Binding-site contacts:
Ligand atom C26 contacts residue THR1 of chain 1.K at 2.4 Å.
Ligand atom C14 contacts residue ASP145 of chain 1.L at 3.7 Å.
Ligand atom C36 contacts residue ALA27 of chain 1.K at 3.9 Å (hydrophobic).
Ligand atom N30 contacts residue THR1 of chain 1.K at 3.8 Å.
Ligand atom O33 contacts residue ASP145 of chain 1.L at 3.9 Å.
Ligand atom N13 contacts residue ASP145 of chain 1.L at 2.9 Å (salt-bridge).
Ligand atom C31 contacts residue GLY47 of chain 1.K at 3.7 Å.
Ligand atom O35 contacts residue ASP145 of chain 1.L at 3.0 Å (salt-bridge).
Ligand atom C11 contacts residue HIS127 of chain 1.L at 3.5 Å.
Ligand atom C29 contacts residue THR1 of chain 1.K at 3.0 Å.
Ligand atom O35 contacts residue ALA49 of chain 1.K at 3.6 Å.
Ligand atom N16 contacts residue THR21 of chain 1.K at 3.0 Å (h-bond).
Ligand atom C28 contacts residue GLY47 of chain 1.K at 3.8 Å.
Ligand atom O20 contacts residue GLY47 of chain 1.K at 3.6 Å (h-bond).
Ligand atom C15 contacts residue THR21 of chain 1.K at 3.7 Å.
Ligand atom C9 contacts residue TYR125 of chain 1.L at 3.8 Å (hydrophobic).
Ligand atom C17 contacts residue GLY47 of chain 1.K at 3.7 Å.
Ligand atom C29 contacts residue LYS33 of chain 1.K at 3.6 Å.
Ligand atom O25 contacts residue THR1 of chain 1.K at 3.1 Å.
Ligand atom C7 contacts residue PRO146 of chain 1.L at 3.7 Å (hydrophobic).
Ligand atom C27 contacts residue THR1 of chain 1.K at 1.6 Å.
Ligand atom O25 contacts residue GLY47 of chain 1.K at 3.6 Å.
Ligand atom N30 contacts residue GLY47 of chain 1.K at 2.9 Å (h-bond).
Ligand atom O32 contacts residue ALA20 of chain 1.K at 3.5 Å.
Ligand atom C11 contacts residue TYR125 of chain 1.L at 3.8 Å (hydrophobic).
Ligand atom C10 contacts residue TYR125 of chain 1.L at 3.5 Å (hydrophobic).
Ligand atom C28 contacts residue THR1 of chain 1.K at 2.5 Å.
Ligand atom C12 contacts residue ASP145 of chain 1.L at 3.6 Å.
Ligand atom C24 contacts residue THR1 of chain 1.K at 3.5 Å.
Ligand atom O32 contacts residue THR21 of chain 1.K at 3.1 Å (h-bond).
Ligand atom C6 contacts residue TYR125 of chain 1.L at 3.7 Å (hydrophobic).
Ligand atom C1 contacts residue ASP145 of chain 1.L at 3.4 Å.
Ligand atom C36 contacts residue ASP145 of chain 1.L at 3.1 Å.
Ligand atom C14 contacts residue THR21 of chain 1.K at 3.5 Å.
Ligand atom C19 contacts residue GLY47 of chain 1.K at 3.5 Å.
Ligand atom C9 contacts residue PRO146 of chain 1.L at 3.8 Å (hydrophobic).
Ligand atom O33 contacts residue ALA49 of chain 1.K at 3.3 Å (h-bond).
Ligand atom C34 contacts residue ASP145 of chain 1.L at 3.4 Å.
Ligand atom C8 contacts residue TYR125 of chain 1.L at 3.4 Å (hydrophobic).
Ligand atom C7 contacts residue TYR125 of chain 1.L at 3.9 Å (hydrophobic).

Sequence of chain 1.K:
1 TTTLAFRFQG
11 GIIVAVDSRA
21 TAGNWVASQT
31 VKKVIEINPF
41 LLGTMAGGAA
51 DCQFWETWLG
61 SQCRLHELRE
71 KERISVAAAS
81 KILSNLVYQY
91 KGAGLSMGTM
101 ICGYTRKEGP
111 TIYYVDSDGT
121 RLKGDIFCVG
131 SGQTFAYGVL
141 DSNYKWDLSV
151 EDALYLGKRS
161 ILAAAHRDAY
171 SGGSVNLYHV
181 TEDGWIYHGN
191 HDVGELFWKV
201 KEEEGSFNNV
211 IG

Sequence of chain 1.L:
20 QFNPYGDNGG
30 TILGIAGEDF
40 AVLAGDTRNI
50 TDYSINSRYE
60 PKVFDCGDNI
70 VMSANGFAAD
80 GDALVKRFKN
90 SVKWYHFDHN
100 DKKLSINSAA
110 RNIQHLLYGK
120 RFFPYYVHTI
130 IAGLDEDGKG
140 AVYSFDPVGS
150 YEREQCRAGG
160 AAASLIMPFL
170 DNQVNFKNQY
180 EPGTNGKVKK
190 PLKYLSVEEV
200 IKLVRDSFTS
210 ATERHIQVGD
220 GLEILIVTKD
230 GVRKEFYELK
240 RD

This protein binds this small molecule.
Small molecule (SMILES): CCCCCCC/C=C/C=C/C(=O)N[C@H](C(=O)N[C@H]1C[C@@H](O)CCNC(=O)C=C[C@H](C)NC1=O)[C@@H](C)O